Sequence of chain 1.B:
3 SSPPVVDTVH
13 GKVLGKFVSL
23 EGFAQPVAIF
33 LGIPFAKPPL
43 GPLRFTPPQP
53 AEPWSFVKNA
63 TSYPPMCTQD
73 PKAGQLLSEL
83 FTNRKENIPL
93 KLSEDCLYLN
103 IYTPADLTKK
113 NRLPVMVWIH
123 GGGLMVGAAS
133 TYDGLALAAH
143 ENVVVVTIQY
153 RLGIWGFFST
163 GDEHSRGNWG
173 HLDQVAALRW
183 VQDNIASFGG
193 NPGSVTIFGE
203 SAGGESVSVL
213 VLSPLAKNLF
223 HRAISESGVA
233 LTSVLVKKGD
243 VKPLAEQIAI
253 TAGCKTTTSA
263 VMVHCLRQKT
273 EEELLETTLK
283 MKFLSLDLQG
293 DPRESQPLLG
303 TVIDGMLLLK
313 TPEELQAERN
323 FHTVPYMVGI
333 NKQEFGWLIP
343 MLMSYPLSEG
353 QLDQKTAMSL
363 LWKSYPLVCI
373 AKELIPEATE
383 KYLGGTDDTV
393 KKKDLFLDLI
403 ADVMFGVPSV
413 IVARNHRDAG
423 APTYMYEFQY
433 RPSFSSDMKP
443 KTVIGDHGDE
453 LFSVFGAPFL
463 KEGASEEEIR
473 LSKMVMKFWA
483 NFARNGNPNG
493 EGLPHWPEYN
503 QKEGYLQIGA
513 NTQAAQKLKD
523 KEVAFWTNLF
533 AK

A protein and the small-molecule ligand that binds it are described below.
Small molecule (SMILES): C=CC[N@@+]1(C)CC[C@]23c4c5ccc(O)c4O[C@H]2C(=O)CC[C@@]3(O)[C@H]1C5

Binding-site contacts:
Ligand atom O1 contacts residue LEU79 of chain 1.B at 3.1 Å.
Ligand atom C13 contacts residue SER203 of chain 1.B at 3.9 Å.
Ligand atom C16 contacts residue LEU300 of chain 1.B at 3.8 Å (hydrophobic).
Ligand atom C4 contacts residue SER203 of chain 1.B at 3.8 Å.
Ligand atom C18 contacts residue MET345 of chain 1.B at 3.5 Å (hydrophobic).
Ligand atom O3 contacts residue HIS449 of chain 1.B at 2.6 Å.
Ligand atom C18 contacts residue PRO299 of chain 1.B at 3.7 Å (hydrophobic).
Ligand atom C10 contacts residue MET345 of chain 1.B at 3.9 Å (hydrophobic).
Ligand atom O1 contacts residue GLY124 of chain 1.B at 3.6 Å.
Ligand atom O4 contacts residue MET406 of chain 1.B at 3.3 Å.
Ligand atom C6 contacts residue HIS449 of chain 1.B at 3.6 Å.
Ligand atom C6 contacts residue ILE341 of chain 1.B at 3.8 Å (hydrophobic).
Ligand atom C8 contacts residue MET345 of chain 1.B at 4.0 Å (hydrophobic).
Ligand atom O1 contacts residue PHE83 of chain 1.B at 3.8 Å.
Ligand atom C18 contacts residue LEU300 of chain 1.B at 3.5 Å (hydrophobic).
Ligand atom C19 contacts residue MET345 of chain 1.B at 3.3 Å (hydrophobic).
Ligand atom C19 contacts residue LEU286 of chain 1.B at 3.1 Å (hydrophobic).
Ligand atom C10 contacts residue LEU286 of chain 1.B at 3.5 Å (hydrophobic).
Ligand atom C7 contacts residue ILE341 of chain 1.B at 2.9 Å (hydrophobic).
Ligand atom C2 contacts residue LEU344 of chain 1.B at 3.5 Å (hydrophobic).
Ligand atom C20 contacts residue VAL236 of chain 1.B at 3.2 Å (hydrophobic).
Ligand atom C11 contacts residue LEU286 of chain 1.B at 3.9 Å (hydrophobic).
Ligand atom C17 contacts residue LEU286 of chain 1.B at 3.9 Å (hydrophobic).
Ligand atom N1 contacts residue LEU300 of chain 1.B at 4.0 Å.
Ligand atom C19 contacts residue LEU300 of chain 1.B at 4.0 Å (hydrophobic).
Ligand atom C1 contacts residue LEU344 of chain 1.B at 3.9 Å (hydrophobic).
Ligand atom O2 contacts residue HIS449 of chain 1.B at 3.7 Å.
Ligand atom C1 contacts residue LEU286 of chain 1.B at 3.8 Å (hydrophobic).
Ligand atom C19 contacts residue PRO299 of chain 1.B at 2.9 Å (hydrophobic).
Ligand atom O3 contacts residue ILE341 of chain 1.B at 3.6 Å.
Ligand atom C17 contacts residue LEU300 of chain 1.B at 3.0 Å (hydrophobic).
Ligand atom C5 contacts residue HIS449 of chain 1.B at 3.9 Å.
Ligand atom C16 contacts residue GLY125 of chain 1.B at 3.3 Å.
Ligand atom C15 contacts residue SER203 of chain 1.B at 3.7 Å.
Ligand atom C15 contacts residue GLY125 of chain 1.B at 3.6 Å.
Ligand atom O2 contacts residue SER203 of chain 1.B at 2.6 Å (h-bond).
Ligand atom C9 contacts residue MET345 of chain 1.B at 3.6 Å (hydrophobic).
Ligand atom C8 contacts residue ILE341 of chain 1.B at 3.2 Å (hydrophobic).
Ligand atom C5 contacts residue SER203 of chain 1.B at 3.0 Å.
Ligand atom C3 contacts residue GLY124 of chain 1.B at 3.7 Å.